The small molecule below binds the protein below.
Small molecule (SMILES): COc1ccc(C[C@H](NC(=O)[C@@H](C)NC(=O)C2=CC3=CCC=CC3=C2C)C(=O)N[C@@H](Cc2ccccc2)[C@@H](O)[C@H](C)CO)cc1

Sequence of chain 1.Y:
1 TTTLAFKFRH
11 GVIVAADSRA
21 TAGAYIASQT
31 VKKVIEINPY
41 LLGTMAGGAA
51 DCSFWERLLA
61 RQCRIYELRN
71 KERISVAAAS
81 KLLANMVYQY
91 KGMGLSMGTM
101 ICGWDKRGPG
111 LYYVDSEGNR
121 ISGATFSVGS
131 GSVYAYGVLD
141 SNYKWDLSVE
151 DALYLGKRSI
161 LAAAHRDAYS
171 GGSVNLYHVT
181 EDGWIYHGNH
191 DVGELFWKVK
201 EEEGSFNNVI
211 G

Binding-site contacts:
Ligand atom C25 contacts residue TYR169 of chain 1.Y at 3.6 Å (hydrophobic).
Ligand atom N41 contacts residue ASP126 of chain 1.Z at 3.6 Å (salt-bridge).
Ligand atom N1 contacts residue THR21 of chain 1.Y at 3.3 Å (h-bond).
Ligand atom C18 contacts residue LYS33 of chain 1.Y at 3.4 Å.
Ligand atom C5 contacts residue GLY47 of chain 1.Y at 3.1 Å.
Ligand atom C19 contacts residue LYS33 of chain 1.Y at 3.5 Å.
Ligand atom C27 contacts residue THR1 of chain 1.Y at 2.4 Å.
Ligand atom C23 contacts residue THR1 of chain 1.Y at 1.4 Å.
Ligand atom C12 contacts residue GLY47 of chain 1.Y at 3.6 Å.
Ligand atom C26 contacts residue TYR169 of chain 1.Y at 3.2 Å (hydrophobic).
Ligand atom O24 contacts residue THR1 of chain 1.Y at 2.2 Å (h-bond).
Ligand atom C27 contacts residue SER130 of chain 1.Y at 3.5 Å.
Ligand atom O13 contacts residue ALA20 of chain 1.Y at 3.5 Å.
Ligand atom C18 contacts residue MET45 of chain 1.Y at 3.6 Å (hydrophobic).
Ligand atom C25 contacts residue MES1 of chain 1.RA at 3.6 Å.
Ligand atom C20 contacts residue ALA49 of chain 1.Y at 3.6 Å (hydrophobic).
Ligand atom C17 contacts residue LYS33 of chain 1.Y at 3.5 Å.
Ligand atom O24 contacts residue MES1 of chain 1.RA at 3.0 Å (h-bond).
Ligand atom C37 contacts residue TYR108 of chain 1.Z at 3.0 Å (hydrophobic).
Ligand atom O28 contacts residue THR1 of chain 1.Y at 3.5 Å (h-bond).
Ligand atom C21 contacts residue VAL31 of chain 1.Y at 3.6 Å (hydrophobic).
Ligand atom O13 contacts residue THR21 of chain 1.Y at 3.3 Å (h-bond).
Ligand atom C26 contacts residue THR1 of chain 1.Y at 2.5 Å.
Ligand atom O45 contacts residue ALA49 of chain 1.Y at 3.2 Å (h-bond).
Ligand atom N14 contacts residue THR1 of chain 1.Y at 3.6 Å.
Ligand atom C43 contacts residue THR21 of chain 1.Y at 2.9 Å.
Ligand atom C27 contacts residue MES1 of chain 1.RA at 2.7 Å.
Ligand atom C29 contacts residue ASP126 of chain 1.Z at 3.2 Å.
Ligand atom C4 contacts residue GLY47 of chain 1.Y at 3.7 Å.
Ligand atom C15 contacts residue THR1 of chain 1.Y at 2.3 Å.
Ligand atom O28 contacts residue MES1 of chain 1.RA at 3.7 Å.
Ligand atom O24 contacts residue GLY47 of chain 1.Y at 3.2 Å (h-bond).
Ligand atom C20 contacts residue VAL31 of chain 1.Y at 3.5 Å (hydrophobic).
Ligand atom O40 contacts residue TYR108 of chain 1.Z at 3.6 Å (h-bond).
Ligand atom C25 contacts residue THR1 of chain 1.Y at 1.5 Å.
Ligand atom C2 contacts residue GLY47 of chain 1.Y at 3.2 Å.
Ligand atom C29 contacts residue VAL128 of chain 1.Z at 3.6 Å (hydrophobic).
Ligand atom C21 contacts residue ALA49 of chain 1.Y at 3.5 Å (hydrophobic).
Ligand atom N14 contacts residue GLY47 of chain 1.Y at 3.1 Å (h-bond).
Ligand atom C16 contacts residue THR1 of chain 1.Y at 2.7 Å.

Sequence of chain 1.Z:
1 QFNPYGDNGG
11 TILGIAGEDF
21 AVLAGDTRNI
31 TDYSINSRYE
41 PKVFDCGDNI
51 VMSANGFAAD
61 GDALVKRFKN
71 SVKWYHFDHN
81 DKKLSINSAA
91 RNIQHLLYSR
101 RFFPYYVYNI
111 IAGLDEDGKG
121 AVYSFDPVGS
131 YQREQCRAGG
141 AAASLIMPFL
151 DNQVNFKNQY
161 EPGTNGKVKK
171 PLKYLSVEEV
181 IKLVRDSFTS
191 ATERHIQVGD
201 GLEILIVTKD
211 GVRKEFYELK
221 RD